Binding-site contacts:
Ligand atom C contacts residue TRP6 of chain 1.A at 4.5 Å (hydrophobic).
Ligand atom CA contacts residue TRP6 of chain 1.A at 3.4 Å (hydrophobic).
Ligand atom N contacts residue TRP6 of chain 1.A at 3.6 Å.
Ligand atom N contacts residue SER192 of chain 1.A at 1.6 Å.
Ligand atom N contacts residue TYR8 of chain 1.A at 4.2 Å.
Ligand atom O contacts residue SER192 of chain 1.A at 2.6 Å (h-bond).
Ligand atom CA contacts residue SER192 of chain 1.A at 2.7 Å.
Ligand atom CA contacts residue LEU7 of chain 1.A at 3.5 Å (hydrophobic).
Ligand atom N contacts residue LEU7 of chain 1.A at 2.6 Å (h-bond).
Ligand atom N contacts residue LYS191 of chain 1.A at 4.1 Å.
Ligand atom C contacts residue SER192 of chain 1.A at 3.3 Å.

The small molecule below binds the protein below.
Small molecule (SMILES): NCC(=O)O

Sequence of chain 1.A:
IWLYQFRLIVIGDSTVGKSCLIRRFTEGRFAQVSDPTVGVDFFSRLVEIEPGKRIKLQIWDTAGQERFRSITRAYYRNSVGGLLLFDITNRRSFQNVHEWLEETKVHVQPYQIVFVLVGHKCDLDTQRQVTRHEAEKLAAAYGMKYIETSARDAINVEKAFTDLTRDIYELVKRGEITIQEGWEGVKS